Binding-site contacts:
Ligand atom C5 contacts residue ASN154 of chain 29.A at 3.8 Å.
Ligand atom O3 contacts residue THR160 of chain 29.A at 4.3 Å.
Ligand atom O7 contacts residue ASP161 of chain 29.A at 3.7 Å.
Ligand atom C5 contacts residue THR160 of chain 29.A at 3.7 Å.
Ligand atom O7 contacts residue ASN154 of chain 29.A at 2.7 Å (h-bond).
Ligand atom C7 contacts residue THR160 of chain 29.A at 3.4 Å.
Ligand atom N2 contacts residue ASN154 of chain 29.A at 3.0 Å (h-bond).
Ligand atom C3 contacts residue THR160 of chain 29.A at 3.9 Å.
Ligand atom O5 contacts residue ASN154 of chain 29.A at 2.4 Å (h-bond).
Ligand atom C6 contacts residue THR160 of chain 29.A at 3.7 Å.
Ligand atom C1 contacts residue ASN154 of chain 29.A at 1.6 Å.
Ligand atom C2 contacts residue THR160 of chain 29.A at 2.7 Å.
Ligand atom O5 contacts residue THR160 of chain 29.A at 3.2 Å.
Ligand atom C8 contacts residue VAL153 of chain 29.A at 4.4 Å (hydrophobic).
Ligand atom O7 contacts residue THR160 of chain 29.A at 2.5 Å.
Ligand atom C4 contacts residue THR160 of chain 29.A at 3.6 Å.
Ligand atom O6 contacts residue HIS158 of chain 29.A at 3.4 Å (h-bond).
Ligand atom C8 contacts residue ASN154 of chain 29.A at 4.1 Å.
Ligand atom C1 contacts residue THR160 of chain 29.A at 3.0 Å.
Ligand atom C7 contacts residue ASN154 of chain 29.A at 3.0 Å.
Ligand atom C4 contacts residue ASN154 of chain 29.A at 4.3 Å.
Ligand atom N2 contacts residue THR160 of chain 29.A at 3.5 Å.
Ligand atom O5 contacts residue HIS158 of chain 29.A at 3.8 Å.
Ligand atom C2 contacts residue ASN154 of chain 29.A at 2.5 Å.
Ligand atom C3 contacts residue ASN154 of chain 29.A at 3.9 Å.
Ligand atom C6 contacts residue HIS158 of chain 29.A at 4.0 Å.
Ligand atom C8 contacts residue ILE152 of chain 29.A at 4.3 Å (hydrophobic).

Sequence of chain 29.A:
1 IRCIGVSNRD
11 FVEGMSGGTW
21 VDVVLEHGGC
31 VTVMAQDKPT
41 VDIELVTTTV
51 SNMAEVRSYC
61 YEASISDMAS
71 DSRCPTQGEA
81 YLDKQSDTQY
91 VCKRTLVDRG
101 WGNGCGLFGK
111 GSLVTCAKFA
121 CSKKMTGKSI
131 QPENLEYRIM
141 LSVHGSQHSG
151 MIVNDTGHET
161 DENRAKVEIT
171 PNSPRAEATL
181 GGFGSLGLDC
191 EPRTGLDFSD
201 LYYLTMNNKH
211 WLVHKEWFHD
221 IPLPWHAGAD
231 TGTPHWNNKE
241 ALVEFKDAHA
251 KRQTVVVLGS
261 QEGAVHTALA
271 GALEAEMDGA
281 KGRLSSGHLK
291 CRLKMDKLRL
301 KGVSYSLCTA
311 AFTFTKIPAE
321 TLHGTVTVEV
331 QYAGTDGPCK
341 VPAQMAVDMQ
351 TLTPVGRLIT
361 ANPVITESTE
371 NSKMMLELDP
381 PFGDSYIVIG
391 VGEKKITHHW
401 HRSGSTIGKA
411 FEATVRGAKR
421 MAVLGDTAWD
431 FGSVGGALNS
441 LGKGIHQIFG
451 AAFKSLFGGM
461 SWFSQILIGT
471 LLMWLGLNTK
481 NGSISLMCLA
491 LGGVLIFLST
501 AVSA

A small-molecule ligand and the protein it binds are described below.
Small molecule (SMILES): CC(=O)N[C@@H]1[C@@H](O)[C@H](O)[C@@H](CO)O[C@H]1O